This small molecule binds to this protein.
Small molecule (SMILES): OC[C@H]1O[C@H](O[C@H]2[C@H](O)[C@@H](O)[C@H](OCCCCCCC3CCCCC3)O[C@@H]2CO)[C@H](O)[C@@H](O)[C@@H]1O

Binding-site contacts:
Ligand atom C10 contacts residue TYR411 of chain 1.D at 4.4 Å (hydrophobic).
Ligand atom C42 contacts residue LEU414 of chain 1.D at 4.3 Å (hydrophobic).
Ligand atom C5 contacts residue TYR250 of chain 1.D at 4.3 Å (hydrophobic).
Ligand atom C32 contacts residue MET89 of chain 1.D at 3.5 Å (hydrophobic).
Ligand atom C1 contacts residue TYR250 of chain 1.D at 3.2 Å (hydrophobic).
Ligand atom O60 contacts residue SER412 of chain 1.D at 2.6 Å (h-bond).
Ligand atom C60 contacts residue TYR411 of chain 1.D at 3.9 Å (hydrophobic).
Ligand atom C4 contacts residue GLY410 of chain 1.D at 4.3 Å.
Ligand atom C12 contacts residue LEU414 of chain 1.D at 3.9 Å (hydrophobic).
Ligand atom O5 contacts residue TYR250 of chain 1.D at 3.2 Å (h-bond).
Ligand atom O6 contacts residue TYR250 of chain 1.D at 4.3 Å.
Ligand atom C52 contacts residue LEU414 of chain 1.D at 3.4 Å (hydrophobic).
Ligand atom C3 contacts residue TYR250 of chain 1.D at 4.0 Å (hydrophobic).
Ligand atom C21 contacts residue SER412 of chain 1.D at 4.1 Å.
Ligand atom O50 contacts residue SER412 of chain 1.D at 4.2 Å.
Ligand atom O4 contacts residue PHE434 of chain 1.D at 3.8 Å.
Ligand atom O10 contacts residue SER412 of chain 1.D at 3.9 Å.
Ligand atom C51 contacts residue SER412 of chain 1.D at 4.1 Å.
Ligand atom C50 contacts residue GLY410 of chain 1.D at 4.0 Å.
Ligand atom O50 contacts residue TYR411 of chain 1.D at 3.3 Å.
Ligand atom O60 contacts residue TYR411 of chain 1.D at 3.5 Å.
Ligand atom C51 contacts residue ARG413 of chain 1.D at 4.1 Å.
Ligand atom C50 contacts residue SER412 of chain 1.D at 3.9 Å.
Ligand atom C2 contacts residue TYR250 of chain 1.D at 3.8 Å (hydrophobic).
Ligand atom O6 contacts residue SER412 of chain 1.D at 3.8 Å.
Ligand atom C41 contacts residue SER412 of chain 1.D at 3.9 Å.
Ligand atom O3 contacts residue TYR250 of chain 1.D at 3.0 Å (h-bond).
Ligand atom O1 contacts residue GLY410 of chain 1.D at 4.0 Å.
Ligand atom C60 contacts residue SER412 of chain 1.D at 3.1 Å.
Ligand atom C62 contacts residue LEU414 of chain 1.D at 3.8 Å (hydrophobic).
Ligand atom O4 contacts residue GLY410 of chain 1.D at 3.2 Å (h-bond).
Ligand atom C32 contacts residue LEU414 of chain 1.D at 4.1 Å (hydrophobic).
Ligand atom C51 contacts residue LEU414 of chain 1.D at 4.1 Å (hydrophobic).
Ligand atom C6 contacts residue PHE434 of chain 1.D at 4.1 Å (hydrophobic).
Ligand atom C6 contacts residue SER412 of chain 1.D at 4.3 Å.
Ligand atom C50 contacts residue TYR411 of chain 1.D at 3.6 Å (hydrophobic).
Ligand atom O2 contacts residue GLY410 of chain 1.D at 3.4 Å (h-bond).
Ligand atom C42 contacts residue MET89 of chain 1.D at 4.4 Å (hydrophobic).
Ligand atom C6 contacts residue TYR250 of chain 1.D at 4.2 Å (hydrophobic).
Ligand atom C5 contacts residue GLY410 of chain 1.D at 4.2 Å.

Sequence of chain 1.D:
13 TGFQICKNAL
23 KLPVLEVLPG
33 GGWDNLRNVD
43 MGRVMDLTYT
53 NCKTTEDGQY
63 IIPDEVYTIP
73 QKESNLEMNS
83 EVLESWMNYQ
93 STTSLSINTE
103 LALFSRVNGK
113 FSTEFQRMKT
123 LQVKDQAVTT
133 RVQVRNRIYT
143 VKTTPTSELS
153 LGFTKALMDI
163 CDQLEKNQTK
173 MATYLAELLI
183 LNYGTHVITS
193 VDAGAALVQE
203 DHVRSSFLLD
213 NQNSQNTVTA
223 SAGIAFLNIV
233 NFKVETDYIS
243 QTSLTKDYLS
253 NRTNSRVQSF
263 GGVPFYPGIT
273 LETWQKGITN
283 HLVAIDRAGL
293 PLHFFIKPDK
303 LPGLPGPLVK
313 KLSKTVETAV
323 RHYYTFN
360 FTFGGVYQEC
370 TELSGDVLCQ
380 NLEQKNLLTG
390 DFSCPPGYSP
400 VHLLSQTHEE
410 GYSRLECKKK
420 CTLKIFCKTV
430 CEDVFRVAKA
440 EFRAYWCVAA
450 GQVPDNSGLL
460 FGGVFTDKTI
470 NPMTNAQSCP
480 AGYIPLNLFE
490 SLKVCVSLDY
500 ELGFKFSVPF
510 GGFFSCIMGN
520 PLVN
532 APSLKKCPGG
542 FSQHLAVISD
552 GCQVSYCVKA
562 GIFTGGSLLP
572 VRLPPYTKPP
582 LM